Binding-site contacts:
Ligand atom C7 contacts residue ASN371 of chain 1.G at 3.1 Å.
Ligand atom C7 contacts residue ILE369 of chain 1.G at 3.3 Å (hydrophobic).
Ligand atom C2 contacts residue ASN371 of chain 1.G at 2.5 Å.
Ligand atom C1 contacts residue ASN371 of chain 1.G at 1.5 Å.
Ligand atom N2 contacts residue ASN371 of chain 1.G at 2.9 Å (h-bond).
Ligand atom C5 contacts residue ASN371 of chain 1.G at 3.7 Å.
Ligand atom C8 contacts residue ILE369 of chain 1.G at 3.1 Å (hydrophobic).
Ligand atom C4 contacts residue ASN371 of chain 1.G at 4.2 Å.
Ligand atom C7 contacts residue SER370 of chain 1.G at 3.6 Å.
Ligand atom O5 contacts residue ASN371 of chain 1.G at 2.4 Å (h-bond).
Ligand atom O7 contacts residue SER370 of chain 1.G at 3.2 Å.
Ligand atom C8 contacts residue SER370 of chain 1.G at 3.5 Å.
Ligand atom C3 contacts residue ASN371 of chain 1.G at 3.8 Å.
Ligand atom O7 contacts residue ILE369 of chain 1.G at 3.0 Å (h-bond).
Ligand atom O7 contacts residue ASN371 of chain 1.G at 2.8 Å (h-bond).
Ligand atom C8 contacts residue SER314 of chain 1.G at 3.5 Å.
Ligand atom N2 contacts residue ILE369 of chain 1.G at 4.5 Å.
Ligand atom C8 contacts residue ASN371 of chain 1.G at 3.7 Å.

Sequence of chain 1.G:
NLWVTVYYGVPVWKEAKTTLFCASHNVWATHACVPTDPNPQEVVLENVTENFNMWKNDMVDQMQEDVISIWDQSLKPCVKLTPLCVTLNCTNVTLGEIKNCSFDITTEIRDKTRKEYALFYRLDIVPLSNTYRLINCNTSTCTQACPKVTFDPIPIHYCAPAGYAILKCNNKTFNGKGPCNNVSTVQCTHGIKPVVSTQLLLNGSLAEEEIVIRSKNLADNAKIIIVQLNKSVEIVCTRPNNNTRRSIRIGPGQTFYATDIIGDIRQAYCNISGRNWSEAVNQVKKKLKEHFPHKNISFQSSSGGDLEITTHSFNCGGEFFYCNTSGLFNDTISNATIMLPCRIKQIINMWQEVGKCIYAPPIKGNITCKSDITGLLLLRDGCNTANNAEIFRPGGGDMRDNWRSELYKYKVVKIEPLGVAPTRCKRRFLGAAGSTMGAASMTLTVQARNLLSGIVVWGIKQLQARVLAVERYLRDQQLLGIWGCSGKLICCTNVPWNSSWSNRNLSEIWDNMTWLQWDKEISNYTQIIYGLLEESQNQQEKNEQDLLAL

This small molecule binds to this protein.
Small molecule (SMILES): CC(=O)N[C@@H]1[C@@H](O)[C@H](O)[C@@H](CO)O[C@H]1O